A protein and the small-molecule ligand that binds it are described below.
Small molecule (SMILES): CCC[C@@H]1C[C@H]1COC(=O)N[C@@H](CC(C)C)C(=O)N[C@@H](C[C@@H]1CCNC1=O)[C@H](O)S(=O)(=O)O

Binding-site contacts:
Ligand atom N18 contacts residue GLN193 of chain 1.B at 2.6 Å (h-bond).
Ligand atom C19 contacts residue IT31 of chain 1.F at 0.7 Å.
Ligand atom N11 contacts residue IT31 of chain 1.F at 0.1 Å (h-bond).
Ligand atom O20 contacts residue IT31 of chain 1.F at 1.1 Å (h-bond).
Ligand atom N18 contacts residue IT31 of chain 1.F at 0.2 Å (h-bond).
Ligand atom C05 contacts residue IT31 of chain 1.F at 0.1 Å.
Ligand atom O10 contacts residue IT31 of chain 1.F at 0.3 Å (h-bond).
Ligand atom O28 contacts residue IT31 of chain 1.F at 0.9 Å (h-bond).
Ligand atom C17 contacts residue IT31 of chain 1.F at 0.1 Å.
Ligand atom O10 contacts residue HIS167 of chain 1.B at 2.9 Å (h-bond).
Ligand atom C06 contacts residue IT31 of chain 1.F at 0.2 Å.
Ligand atom N07 contacts residue IT31 of chain 1.F at 0.2 Å (h-bond).
Ligand atom O20 contacts residue GLN193 of chain 1.B at 3.1 Å (h-bond).
Ligand atom C14 contacts residue IT31 of chain 1.F at 0.1 Å.
Ligand atom C09 contacts residue IT31 of chain 1.F at 0.1 Å.
Ligand atom O10 contacts residue GLU170 of chain 1.B at 3.3 Å.
Ligand atom N11 contacts residue HIS168 of chain 1.B at 3.0 Å (h-bond).
Ligand atom C09 contacts residue ASN146 of chain 1.B at 3.1 Å.
Ligand atom C19 contacts residue GLN193 of chain 1.B at 3.4 Å.
Ligand atom C04 contacts residue IT31 of chain 1.F at 0.2 Å.
Ligand atom N11 contacts residue CYS149 of chain 1.B at 3.0 Å (h-bond).
Ligand atom O29 contacts residue IT31 of chain 1.F at 0.7 Å (h-bond).
Ligand atom C08 contacts residue IT31 of chain 1.F at 0.0 Å.
Ligand atom C16 contacts residue IT31 of chain 1.F at 0.1 Å.
Ligand atom C12 contacts residue IT31 of chain 1.F at 0.3 Å.
Ligand atom C15 contacts residue IT31 of chain 1.F at 0.1 Å.
Ligand atom C08 contacts residue ASN146 of chain 1.B at 3.1 Å.
Ligand atom C13 contacts residue IT31 of chain 1.F at 0.2 Å.
Ligand atom O10 contacts residue HIS176 of chain 1.B at 3.4 Å.
Ligand atom C04 contacts residue CYS149 of chain 1.B at 3.3 Å (hydrophobic).
Ligand atom N07 contacts residue GLU170 of chain 1.B at 3.1 Å (salt-bridge).
Ligand atom C01 contacts residue IT31 of chain 1.F at 0.2 Å.
Ligand atom O02 contacts residue CYS149 of chain 1.B at 2.6 Å (h-bond).
Ligand atom O02 contacts residue IT31 of chain 1.F at 1.4 Å.
Ligand atom O28 contacts residue GLU170 of chain 1.B at 3.2 Å (salt-bridge).
Ligand atom N07 contacts residue PHE144 of chain 1.B at 3.4 Å (h-bond).
Ligand atom C03 contacts residue CYS149 of chain 1.B at 2.8 Å (hydrophobic).
Ligand atom C03 contacts residue IT31 of chain 1.F at 0.2 Å.
Ligand atom O02 contacts residue HIS45 of chain 1.B at 2.9 Å (h-bond).
Ligand atom C01 contacts residue CYS149 of chain 1.B at 1.8 Å (hydrophobic).

Sequence of chain 1.B:
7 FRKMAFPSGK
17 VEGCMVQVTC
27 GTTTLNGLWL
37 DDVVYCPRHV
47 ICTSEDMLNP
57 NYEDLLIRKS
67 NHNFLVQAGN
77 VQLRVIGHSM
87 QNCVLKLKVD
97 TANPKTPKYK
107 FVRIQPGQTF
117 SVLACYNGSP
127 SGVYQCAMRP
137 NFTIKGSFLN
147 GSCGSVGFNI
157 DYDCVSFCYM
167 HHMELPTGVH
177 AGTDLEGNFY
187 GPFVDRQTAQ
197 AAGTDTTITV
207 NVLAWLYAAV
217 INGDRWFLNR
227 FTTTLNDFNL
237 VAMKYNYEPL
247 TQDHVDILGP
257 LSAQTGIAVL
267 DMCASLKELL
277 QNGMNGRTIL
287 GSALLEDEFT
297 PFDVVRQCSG